Sequence of chain 1.A:
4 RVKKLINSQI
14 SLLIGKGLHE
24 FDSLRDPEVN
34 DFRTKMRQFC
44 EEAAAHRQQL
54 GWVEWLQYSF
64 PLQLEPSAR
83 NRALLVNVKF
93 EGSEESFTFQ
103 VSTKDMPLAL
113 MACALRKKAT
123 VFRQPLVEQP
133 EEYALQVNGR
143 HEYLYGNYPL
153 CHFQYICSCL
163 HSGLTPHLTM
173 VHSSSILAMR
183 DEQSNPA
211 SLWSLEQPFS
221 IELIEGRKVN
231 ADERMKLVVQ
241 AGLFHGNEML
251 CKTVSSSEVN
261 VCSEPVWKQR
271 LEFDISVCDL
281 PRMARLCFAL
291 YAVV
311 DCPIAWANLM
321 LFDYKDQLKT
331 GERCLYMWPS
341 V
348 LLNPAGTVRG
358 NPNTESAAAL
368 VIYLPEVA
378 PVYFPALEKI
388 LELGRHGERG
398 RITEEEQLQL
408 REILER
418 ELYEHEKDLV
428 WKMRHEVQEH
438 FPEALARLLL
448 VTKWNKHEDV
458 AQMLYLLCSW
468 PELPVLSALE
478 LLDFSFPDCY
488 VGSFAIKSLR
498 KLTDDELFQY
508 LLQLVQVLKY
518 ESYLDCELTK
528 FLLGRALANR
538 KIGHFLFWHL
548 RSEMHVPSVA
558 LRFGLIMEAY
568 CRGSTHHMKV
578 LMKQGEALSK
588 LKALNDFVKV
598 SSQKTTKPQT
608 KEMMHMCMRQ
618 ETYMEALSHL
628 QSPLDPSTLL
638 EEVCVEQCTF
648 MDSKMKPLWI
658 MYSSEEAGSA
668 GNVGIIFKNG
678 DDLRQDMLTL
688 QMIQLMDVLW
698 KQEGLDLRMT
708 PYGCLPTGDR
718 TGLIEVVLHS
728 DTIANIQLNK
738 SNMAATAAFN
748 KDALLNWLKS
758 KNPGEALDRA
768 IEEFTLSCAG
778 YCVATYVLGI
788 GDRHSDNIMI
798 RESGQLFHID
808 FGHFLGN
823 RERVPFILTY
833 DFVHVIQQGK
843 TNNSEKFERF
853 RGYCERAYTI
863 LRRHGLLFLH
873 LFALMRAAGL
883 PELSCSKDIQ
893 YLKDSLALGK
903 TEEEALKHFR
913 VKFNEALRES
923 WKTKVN

A protein and the small-molecule ligand that binds it are described below.
Small molecule (SMILES): COc1ncc(C2=CCOCC2)cc1S(=O)(=O)Nc1cncc(C#CCN2CCN(C(C)C)CC2)c1

Binding-site contacts:
Ligand atom O15 contacts residue MET648 of chain 1.A at 3.4 Å.
Ligand atom O63 contacts residue VAL723 of chain 1.A at 3.8 Å.
Ligand atom C41 contacts residue TRP656 of chain 1.A at 3.6 Å (hydrophobic).
Ligand atom N22 contacts residue ILE806 of chain 1.A at 3.6 Å.
Ligand atom O63 contacts residue VAL724 of chain 1.A at 2.8 Å (h-bond).
Ligand atom C01 contacts residue ASP807 of chain 1.A at 3.7 Å.
Ligand atom C67 contacts residue ILE721 of chain 1.A at 3.7 Å (hydrophobic).
Ligand atom O16 contacts residue PRO654 of chain 1.A at 3.3 Å.
Ligand atom C44 contacts residue MET648 of chain 1.A at 3.6 Å (hydrophobic).
Ligand atom C28 contacts residue MET648 of chain 1.A at 3.7 Å (hydrophobic).
Ligand atom O63 contacts residue GLU722 of chain 1.A at 3.6 Å.
Ligand atom C34 contacts residue ASP728 of chain 1.A at 3.6 Å.
Ligand atom O15 contacts residue TRP656 of chain 1.A at 3.1 Å (h-bond).
Ligand atom C49 contacts residue THR646 of chain 1.A at 3.5 Å.
Ligand atom C58 contacts residue MET796 of chain 1.A at 3.7 Å (hydrophobic).
Ligand atom N07 contacts residue ILE721 of chain 1.A at 3.6 Å.
Ligand atom C08 contacts residue ILE721 of chain 1.A at 3.8 Å (hydrophobic).
Ligand atom O16 contacts residue LYS675 of chain 1.A at 2.8 Å (salt-bridge).
Ligand atom C08 contacts residue ILE806 of chain 1.A at 3.6 Å (hydrophobic).
Ligand atom C25 contacts residue MET648 of chain 1.A at 3.8 Å (hydrophobic).
Ligand atom C26 contacts residue MET648 of chain 1.A at 3.7 Å (hydrophobic).
Ligand atom C30 contacts residue ASP728 of chain 1.A at 3.4 Å.
Ligand atom C01 contacts residue LYS675 of chain 1.A at 3.7 Å.
Ligand atom N22 contacts residue ASP793 of chain 1.A at 3.6 Å (salt-bridge).
Ligand atom C64 contacts residue VAL724 of chain 1.A at 3.6 Å (hydrophobic).
Ligand atom O05 contacts residue ILE721 of chain 1.A at 3.8 Å.
Ligand atom C67 contacts residue TYR709 of chain 1.A at 3.6 Å (hydrophobic).
Ligand atom C64 contacts residue PHE804 of chain 1.A at 3.8 Å (hydrophobic).
Ligand atom C23 contacts residue ILE806 of chain 1.A at 3.8 Å (hydrophobic).
Ligand atom C23 contacts residue THR729 of chain 1.A at 3.8 Å.
Ligand atom C20 contacts residue ILE806 of chain 1.A at 3.9 Å (hydrophobic).
Ligand atom C23 contacts residue ASP793 of chain 1.A at 3.8 Å.
Ligand atom C29 contacts residue MET796 of chain 1.A at 3.8 Å (hydrophobic).
Ligand atom C67 contacts residue GLU722 of chain 1.A at 3.6 Å.
Ligand atom C30 contacts residue MET796 of chain 1.A at 3.7 Å (hydrophobic).
Ligand atom C11 contacts residue ILE673 of chain 1.A at 3.7 Å (hydrophobic).
Ligand atom O05 contacts residue LYS675 of chain 1.A at 3.1 Å (salt-bridge).
Ligand atom C06 contacts residue ILE721 of chain 1.A at 3.6 Å (hydrophobic).
Ligand atom C64 contacts residue GLU722 of chain 1.A at 3.4 Å.
Ligand atom C60 contacts residue MET796 of chain 1.A at 3.8 Å (hydrophobic).